Binding-site contacts:
Ligand atom C7 contacts residue ASN308 of chain 1.A at 3.2 Å.
Ligand atom C8 contacts residue ASN308 of chain 1.A at 4.1 Å.
Ligand atom C4 contacts residue ASN308 of chain 1.A at 4.1 Å.
Ligand atom C5 contacts residue TRP364 of chain 1.A at 4.2 Å (hydrophobic).
Ligand atom C6 contacts residue TRP364 of chain 1.A at 4.0 Å (hydrophobic).
Ligand atom C1 contacts residue ASN308 of chain 1.A at 1.4 Å.
Ligand atom N2 contacts residue ASN308 of chain 1.A at 2.7 Å (h-bond).
Ligand atom O7 contacts residue ASN308 of chain 1.A at 3.4 Å (h-bond).
Ligand atom C8 contacts residue LYS304 of chain 1.A at 4.0 Å.
Ligand atom C5 contacts residue ASN308 of chain 1.A at 3.7 Å.
Ligand atom C2 contacts residue ASN308 of chain 1.A at 2.4 Å.
Ligand atom O5 contacts residue ASN308 of chain 1.A at 2.4 Å (h-bond).
Ligand atom C3 contacts residue ASN308 of chain 1.A at 3.6 Å.
Ligand atom C1 contacts residue TRP364 of chain 1.A at 4.0 Å (hydrophobic).
Ligand atom O5 contacts residue TRP364 of chain 1.A at 3.5 Å.

This protein binds this small molecule.
Small molecule (SMILES): CC(=O)N[C@@H]1[C@@H](O)[C@H](O)[C@@H](CO)O[C@H]1O

Sequence of chain 1.A:
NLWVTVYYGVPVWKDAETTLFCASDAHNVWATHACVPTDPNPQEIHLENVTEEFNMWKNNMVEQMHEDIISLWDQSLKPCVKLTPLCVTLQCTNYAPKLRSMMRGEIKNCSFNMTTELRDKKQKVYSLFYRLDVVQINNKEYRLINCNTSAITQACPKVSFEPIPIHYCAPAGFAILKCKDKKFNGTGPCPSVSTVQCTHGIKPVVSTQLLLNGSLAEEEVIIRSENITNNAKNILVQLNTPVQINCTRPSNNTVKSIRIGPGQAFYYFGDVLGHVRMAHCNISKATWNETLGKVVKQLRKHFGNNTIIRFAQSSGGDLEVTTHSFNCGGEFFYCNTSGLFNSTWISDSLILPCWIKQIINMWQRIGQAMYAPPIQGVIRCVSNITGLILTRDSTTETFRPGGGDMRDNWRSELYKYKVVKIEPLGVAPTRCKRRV